Sequence of chain 1.A:
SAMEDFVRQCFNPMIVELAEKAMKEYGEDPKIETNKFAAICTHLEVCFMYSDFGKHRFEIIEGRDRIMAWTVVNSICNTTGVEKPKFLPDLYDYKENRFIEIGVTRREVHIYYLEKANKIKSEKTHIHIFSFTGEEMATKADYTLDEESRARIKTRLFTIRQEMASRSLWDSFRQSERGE

Binding-site contacts:
Ligand atom C12 contacts residue GLY191 of chain 1.A at 3.8 Å.
Ligand atom O08 contacts residue ASP102 of chain 1.A at 4.0 Å.
Ligand atom C12 contacts residue LYS128 of chain 1.A at 3.4 Å.
Ligand atom C02 contacts residue MN1 of chain 1.B at 2.9 Å.
Ligand atom O14 contacts residue GLU113 of chain 1.A at 3.2 Å (salt-bridge).
Ligand atom O14 contacts residue TYR124 of chain 1.A at 4.0 Å.
Ligand atom O14 contacts residue LYS128 of chain 1.A at 3.0 Å (salt-bridge).
Ligand atom O08 contacts residue GLU74 of chain 1.A at 2.8 Å (salt-bridge).
Ligand atom C04 contacts residue GLU74 of chain 1.A at 3.5 Å.
Ligand atom C12 contacts residue GLU192 of chain 1.A at 4.1 Å.
Ligand atom C02 contacts residue LYS128 of chain 1.A at 3.9 Å.
Ligand atom BR11 contacts residue GLY191 of chain 1.A at 3.6 Å.
Ligand atom N05 contacts residue MN1 of chain 1.C at 4.1 Å.
Ligand atom O01 contacts residue MN1 of chain 1.C at 2.0 Å.
Ligand atom O01 contacts residue GLU113 of chain 1.A at 3.1 Å (salt-bridge).
Ligand atom O01 contacts residue GLU74 of chain 1.A at 3.3 Å (salt-bridge).
Ligand atom C04 contacts residue MN1 of chain 1.C at 2.8 Å.
Ligand atom C13 contacts residue GLU113 of chain 1.A at 3.7 Å.
Ligand atom C02 contacts residue GLU113 of chain 1.A at 3.7 Å.
Ligand atom C10 contacts residue GLY191 of chain 1.A at 4.0 Å.
Ligand atom C13 contacts residue HIS47 of chain 1.A at 3.6 Å.
Ligand atom O01 contacts residue HIS47 of chain 1.A at 3.2 Å (h-bond).
Ligand atom O14 contacts residue ILE114 of chain 1.A at 3.1 Å (h-bond).
Ligand atom O14 contacts residue HIS47 of chain 1.A at 3.0 Å (h-bond).
Ligand atom C12 contacts residue TYR124 of chain 1.A at 3.7 Å (hydrophobic).
Ligand atom C02 contacts residue MN1 of chain 1.C at 3.0 Å.
Ligand atom BR11 contacts residue GLU192 of chain 1.A at 3.3 Å.
Ligand atom O08 contacts residue MN1 of chain 1.C at 1.8 Å.
Ligand atom C13 contacts residue LYS128 of chain 1.A at 3.1 Å.
Ligand atom C03 contacts residue GLU74 of chain 1.A at 4.0 Å.
Ligand atom C07 contacts residue TYR30 of chain 1.A at 4.0 Å (hydrophobic).
Ligand atom C03 contacts residue MN1 of chain 1.C at 3.3 Å.
Ligand atom O14 contacts residue MN1 of chain 1.B at 2.0 Å.
Ligand atom C02 contacts residue ASP102 of chain 1.A at 4.2 Å.
Ligand atom C13 contacts residue MN1 of chain 1.B at 2.8 Å.
Ligand atom C02 contacts residue HIS47 of chain 1.A at 3.7 Å.
Ligand atom O01 contacts residue ASP102 of chain 1.A at 2.8 Å (salt-bridge).
Ligand atom C12 contacts residue MN1 of chain 1.B at 4.2 Å.
Ligand atom C02 contacts residue GLU74 of chain 1.A at 3.9 Å.
Ligand atom O01 contacts residue MN1 of chain 1.B at 2.1 Å.

The protein below binds the small molecule below.
Small molecule (SMILES): CONC(=O)c1[nH]c(Br)cc(=O)c1O